Sequence of chain 50.A:
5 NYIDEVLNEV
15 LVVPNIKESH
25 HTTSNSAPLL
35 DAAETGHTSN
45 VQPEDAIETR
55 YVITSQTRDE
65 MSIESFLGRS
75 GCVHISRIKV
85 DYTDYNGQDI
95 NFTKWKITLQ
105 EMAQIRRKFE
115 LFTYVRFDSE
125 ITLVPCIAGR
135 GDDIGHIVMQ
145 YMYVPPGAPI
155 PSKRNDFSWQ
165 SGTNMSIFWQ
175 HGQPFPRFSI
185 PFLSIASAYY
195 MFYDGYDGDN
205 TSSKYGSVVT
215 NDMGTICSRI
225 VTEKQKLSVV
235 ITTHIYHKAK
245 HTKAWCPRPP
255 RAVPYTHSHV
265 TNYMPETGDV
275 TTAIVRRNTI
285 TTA

A small-molecule ligand and the protein it binds are described below.
Small molecule (SMILES): COc1ccc(N2CCN(c3cccc(C)c3)CC2)nn1

Binding-site contacts:
Ligand atom C19 contacts residue ILE125 of chain 50.A at 3.2 Å (hydrophobic).
Ligand atom C3 contacts residue LEU103 of chain 50.A at 4.2 Å (hydrophobic).
Ligand atom C21 contacts residue ILE220 of chain 50.A at 3.5 Å (hydrophobic).
Ligand atom C14 contacts residue MET217 of chain 50.A at 3.9 Å (hydrophobic).
Ligand atom C10 contacts residue SER123 of chain 50.A at 4.2 Å.
Ligand atom C14 contacts residue LEU187 of chain 50.A at 4.3 Å (hydrophobic).
Ligand atom C17 contacts residue ILE220 of chain 50.A at 3.9 Å (hydrophobic).
Ligand atom C21 contacts residue TYR147 of chain 50.A at 2.7 Å (hydrophobic).
Ligand atom C16 contacts residue TYR147 of chain 50.A at 4.3 Å (hydrophobic).
Ligand atom O2 contacts residue TYR193 of chain 50.A at 3.4 Å.
Ligand atom C15 contacts residue ILE101 of chain 50.A at 4.1 Å (hydrophobic).
Ligand atom C13 contacts residue ILE101 of chain 50.A at 3.4 Å (hydrophobic).
Ligand atom N5 contacts residue MET217 of chain 50.A at 3.3 Å (h-bond).
Ligand atom C17 contacts residue ILE101 of chain 50.A at 3.8 Å (hydrophobic).
Ligand atom C18 contacts residue ILE125 of chain 50.A at 4.2 Å (hydrophobic).
Ligand atom N5 contacts residue TYR193 of chain 50.A at 4.0 Å.
Ligand atom C20 contacts residue ILE125 of chain 50.A at 3.4 Å (hydrophobic).
Ligand atom C3 contacts residue PHE121 of chain 50.A at 4.4 Å (hydrophobic).
Ligand atom C18 contacts residue PHE182 of chain 50.A at 4.0 Å (hydrophobic).
Ligand atom C8 contacts residue PHE121 of chain 50.A at 4.3 Å (hydrophobic).
Ligand atom N4 contacts residue TYR193 of chain 50.A at 3.5 Å.
Ligand atom C1 contacts residue TYR194 of chain 50.A at 4.2 Å (hydrophobic).
Ligand atom N4 contacts residue MET217 of chain 50.A at 3.3 Å.
Ligand atom C11 contacts residue HIS241 of chain 50.A at 3.7 Å.
Ligand atom C21 contacts residue ILE101 of chain 50.A at 4.0 Å (hydrophobic).
Ligand atom C7 contacts residue LEU103 of chain 50.A at 3.2 Å (hydrophobic).
Ligand atom C6 contacts residue THR102 of chain 50.A at 4.3 Å.
Ligand atom O2 contacts residue MET195 of chain 50.A at 4.4 Å.
Ligand atom C1 contacts residue ASN215 of chain 50.A at 3.6 Å.
Ligand atom C1 contacts residue TYR193 of chain 50.A at 3.8 Å (hydrophobic).
Ligand atom C14 contacts residue ILE101 of chain 50.A at 4.1 Å (hydrophobic).
Ligand atom C18 contacts residue ILE220 of chain 50.A at 4.3 Å (hydrophobic).
Ligand atom C8 contacts residue LEU103 of chain 50.A at 3.1 Å (hydrophobic).
Ligand atom C17 contacts residue TYR147 of chain 50.A at 4.0 Å (hydrophobic).
Ligand atom C7 contacts residue THR102 of chain 50.A at 4.2 Å.
Ligand atom C13 contacts residue THR102 of chain 50.A at 4.3 Å.
Ligand atom C10 contacts residue HIS241 of chain 50.A at 3.6 Å.
Ligand atom C16 contacts residue ILE101 of chain 50.A at 3.5 Å (hydrophobic).
Ligand atom C1 contacts residue MET195 of chain 50.A at 4.3 Å (hydrophobic).
Ligand atom C3 contacts residue TYR193 of chain 50.A at 3.8 Å (hydrophobic).